Sequence of chain 1.B:
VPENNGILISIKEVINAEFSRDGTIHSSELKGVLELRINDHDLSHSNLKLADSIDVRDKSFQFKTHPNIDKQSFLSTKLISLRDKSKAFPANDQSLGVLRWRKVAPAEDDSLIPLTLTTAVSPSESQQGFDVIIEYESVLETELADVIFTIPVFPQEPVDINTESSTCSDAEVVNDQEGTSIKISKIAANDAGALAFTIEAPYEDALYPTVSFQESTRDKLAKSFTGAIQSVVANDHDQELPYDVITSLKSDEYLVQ

A protein and the small-molecule ligand that binds it are described below.
Small molecule (SMILES): NCCCC[C@H](NC(=O)[C@@H](N)CC(=O)O)C(=O)N[C@@H](CC1=CN=C2CC=CC=C12)C(=O)N[C@@H](CC(=O)O)C(=O)N[C@@H](CC(=O)O)C(=O)N[C@@H](Cc1ccccc1)C(=O)O

Binding-site contacts:
Ligand atom CE3 contacts residue GLY105 of chain 1.B at 3.4 Å.
Ligand atom CD1 contacts residue ASN76 of chain 1.B at 3.5 Å.
Ligand atom O contacts residue HIS74 of chain 1.B at 2.6 Å (h-bond).
Ligand atom C contacts residue HIS74 of chain 1.B at 3.5 Å.
Ligand atom CE2 contacts residue LEU90 of chain 1.B at 3.6 Å (hydrophobic).
Ligand atom CE1 contacts residue HIS74 of chain 1.B at 3.4 Å.
Ligand atom CB contacts residue HIS74 of chain 1.B at 3.7 Å.
Ligand atom CZ contacts residue LEU104 of chain 1.B at 3.7 Å (hydrophobic).
Ligand atom N contacts residue ARG108 of chain 1.B at 3.4 Å (salt-bridge).
Ligand atom NE1 contacts residue PRO75 of chain 1.B at 3.7 Å.
Ligand atom O contacts residue LYS95 of chain 1.B at 2.7 Å (salt-bridge).
Ligand atom O contacts residue ARG108 of chain 1.B at 2.8 Å (salt-bridge).
Ligand atom CD2 contacts residue PRO98 of chain 1.B at 3.4 Å (hydrophobic).
Ligand atom N contacts residue HIS74 of chain 1.B at 3.8 Å.
Ligand atom CG contacts residue PRO98 of chain 1.B at 3.7 Å (hydrophobic).
Ligand atom C contacts residue ARG108 of chain 1.B at 3.5 Å.
Ligand atom CH2 contacts residue LYS72 of chain 1.B at 3.8 Å.
Ligand atom CE3 contacts residue HIS74 of chain 1.B at 3.6 Å.
Ligand atom CD1 contacts residue PRO75 of chain 1.B at 3.4 Å (hydrophobic).
Ligand atom CB contacts residue PRO98 of chain 1.B at 3.5 Å (hydrophobic).
Ligand atom OXT contacts residue LYS95 of chain 1.B at 3.1 Å.
Ligand atom CZ3 contacts residue GLY105 of chain 1.B at 3.3 Å.
Ligand atom CH2 contacts residue HIS74 of chain 1.B at 3.7 Å.
Ligand atom CH2 contacts residue ARG108 of chain 1.B at 3.7 Å.
Ligand atom CG contacts residue PRO75 of chain 1.B at 3.5 Å (hydrophobic).
Ligand atom O contacts residue ARG108 of chain 1.B at 3.6 Å (salt-bridge).
Ligand atom CE3 contacts residue ARG108 of chain 1.B at 3.6 Å.
Ligand atom CD1 contacts residue LEU104 of chain 1.B at 3.3 Å (hydrophobic).
Ligand atom CE1 contacts residue ASN76 of chain 1.B at 3.4 Å.
Ligand atom CZ3 contacts residue ARG108 of chain 1.B at 3.6 Å.
Ligand atom CZ2 contacts residue THR73 of chain 1.B at 3.4 Å.
Ligand atom CG contacts residue ASN76 of chain 1.B at 3.8 Å.
Ligand atom CE2 contacts residue ASN76 of chain 1.B at 3.7 Å.
Ligand atom CZ contacts residue ASN76 of chain 1.B at 3.5 Å.
Ligand atom CZ contacts residue LEU90 of chain 1.B at 3.6 Å (hydrophobic).
Ligand atom C contacts residue ARG108 of chain 1.B at 3.5 Å.
Ligand atom O contacts residue ASN76 of chain 1.B at 3.2 Å (h-bond).
Ligand atom C contacts residue LYS95 of chain 1.B at 3.3 Å.
Ligand atom CE2 contacts residue THR73 of chain 1.B at 3.8 Å.
Ligand atom CE1 contacts residue LEU104 of chain 1.B at 3.4 Å (hydrophobic).